Sequence of chain 2.A:
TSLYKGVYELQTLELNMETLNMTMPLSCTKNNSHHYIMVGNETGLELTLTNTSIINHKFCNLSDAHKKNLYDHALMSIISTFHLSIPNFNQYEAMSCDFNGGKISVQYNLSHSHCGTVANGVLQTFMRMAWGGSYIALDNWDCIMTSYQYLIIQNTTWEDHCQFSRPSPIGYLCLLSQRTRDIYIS

Binding-site contacts:
Ligand atom C6 contacts residue MET22 of chain 2.A at 3.8 Å (hydrophobic).
Ligand atom O3 contacts residue NAG2 of chain 2.G at 4.1 Å.
Ligand atom C1 contacts residue ASN41 of chain 2.A at 1.4 Å.
Ligand atom O4 contacts residue NAG2 of chain 2.G at 2.6 Å (h-bond).
Ligand atom C5 contacts residue ASN41 of chain 2.A at 3.6 Å.
Ligand atom C2 contacts residue GLU42 of chain 2.A at 3.7 Å.
Ligand atom C7 contacts residue ASN41 of chain 2.A at 3.5 Å.
Ligand atom C2 contacts residue ASN41 of chain 2.A at 2.5 Å.
Ligand atom C4 contacts residue ASN41 of chain 2.A at 4.2 Å.
Ligand atom C3 contacts residue ASN41 of chain 2.A at 3.9 Å.
Ligand atom O5 contacts residue ASN41 of chain 2.A at 2.3 Å (h-bond).
Ligand atom C5 contacts residue NAG2 of chain 2.G at 4.3 Å.
Ligand atom O3 contacts residue GLU42 of chain 2.A at 4.3 Å.
Ligand atom C3 contacts residue GLU42 of chain 2.A at 3.7 Å.
Ligand atom C7 contacts residue GLU42 of chain 2.A at 4.0 Å.
Ligand atom O7 contacts residue ASN41 of chain 2.A at 3.7 Å.
Ligand atom C6 contacts residue NAG2 of chain 2.G at 4.2 Å.
Ligand atom C3 contacts residue NAG2 of chain 2.G at 4.3 Å.
Ligand atom C8 contacts residue ASN41 of chain 2.A at 4.2 Å.
Ligand atom N2 contacts residue GLU42 of chain 2.A at 3.0 Å (salt-bridge).
Ligand atom N2 contacts residue ASN41 of chain 2.A at 3.0 Å (h-bond).
Ligand atom C8 contacts residue GLU42 of chain 2.A at 3.6 Å.
Ligand atom C4 contacts residue NAG2 of chain 2.G at 3.3 Å.
Ligand atom C1 contacts residue GLU42 of chain 2.A at 4.0 Å.

This protein binds this small molecule.
Small molecule (SMILES): CC(=O)N[C@H]1[C@H](O[C@H]2[C@H](O)[C@@H](NC(C)=O)CO[C@@H]2CO[C@@H]2O[C@@H](C)[C@@H](O)[C@@H](O)[C@@H]2O)O[C@H](CO)[C@@H](O)[C@@H]1O